Sequence of chain 59.F:
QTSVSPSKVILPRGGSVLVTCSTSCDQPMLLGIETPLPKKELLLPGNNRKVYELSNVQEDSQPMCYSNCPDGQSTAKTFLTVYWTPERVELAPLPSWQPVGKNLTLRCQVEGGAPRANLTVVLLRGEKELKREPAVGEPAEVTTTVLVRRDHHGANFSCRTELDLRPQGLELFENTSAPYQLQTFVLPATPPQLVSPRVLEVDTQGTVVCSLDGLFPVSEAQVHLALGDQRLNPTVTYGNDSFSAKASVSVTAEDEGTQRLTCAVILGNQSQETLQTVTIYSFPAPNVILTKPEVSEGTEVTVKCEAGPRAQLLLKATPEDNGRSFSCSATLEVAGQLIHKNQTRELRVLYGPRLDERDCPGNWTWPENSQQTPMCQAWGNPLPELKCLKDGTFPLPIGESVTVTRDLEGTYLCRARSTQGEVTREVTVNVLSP

Binding-site contacts:
Ligand atom C5 contacts residue ASN358 of chain 59.F at 3.6 Å.
Ligand atom C1 contacts residue ASN358 of chain 59.F at 1.4 Å.
Ligand atom C4 contacts residue ASN358 of chain 59.F at 4.2 Å.
Ligand atom O5 contacts residue ASN358 of chain 59.F at 2.4 Å (h-bond).
Ligand atom O7 contacts residue SER343 of chain 59.F at 4.3 Å.
Ligand atom N2 contacts residue ASN358 of chain 59.F at 2.9 Å (h-bond).
Ligand atom C7 contacts residue ASN358 of chain 59.F at 3.4 Å.
Ligand atom C3 contacts residue ASN358 of chain 59.F at 3.8 Å.
Ligand atom O7 contacts residue ASN358 of chain 59.F at 3.3 Å (h-bond).
Ligand atom O7 contacts residue SER345 of chain 59.F at 4.2 Å.
Ligand atom C2 contacts residue ASN358 of chain 59.F at 2.5 Å.

The small molecule below binds the protein below.
Small molecule (SMILES): CC(=O)N[C@@H]1[C@@H](O)[C@H](O)[C@@H](CO)O[C@H]1O